Binding-site contacts:
Ligand atom N22 contacts residue ASP156 of chain 1.A at 2.8 Å (salt-bridge).
Ligand atom O1 contacts residue GLY230 of chain 1.A at 2.8 Å (h-bond).
Ligand atom N9 contacts residue MET260 of chain 1.A at 3.4 Å.
Ligand atom O1 contacts residue ASP156 of chain 1.A at 3.5 Å (salt-bridge).
Ligand atom C6 contacts residue ASP156 of chain 1.A at 3.6 Å.
Ligand atom C13 contacts residue VAL282 of chain 1.A at 3.7 Å (hydrophobic).
Ligand atom C1 contacts residue ALA232 of chain 1.A at 3.7 Å (hydrophobic).
Ligand atom C2 contacts residue GLY261 of chain 1.A at 3.7 Å.
Ligand atom N2 contacts residue ALA232 of chain 1.A at 3.7 Å.
Ligand atom N13 contacts residue GLY261 of chain 1.A at 3.6 Å.
Ligand atom C8 contacts residue MET260 of chain 1.A at 3.7 Å (hydrophobic).
Ligand atom C10 contacts residue ASP102 of chain 1.A at 3.7 Å.
Ligand atom C1 contacts residue MET260 of chain 1.A at 3.7 Å (hydrophobic).
Ligand atom C13 contacts residue ARG286 of chain 1.A at 3.7 Å.
Ligand atom C11 contacts residue TYR106 of chain 1.A at 3.6 Å (hydrophobic).
Ligand atom C12 contacts residue TYR106 of chain 1.A at 3.4 Å (hydrophobic).
Ligand atom O1 contacts residue GLN203 of chain 1.A at 2.9 Å (h-bond).
Ligand atom N22 contacts residue ASP102 of chain 1.A at 2.8 Å (salt-bridge).
Ligand atom N7 contacts residue ASP156 of chain 1.A at 2.7 Å (salt-bridge).
Ligand atom N2 contacts residue TYR106 of chain 1.A at 3.7 Å.
Ligand atom C4 contacts residue CYS158 of chain 1.A at 3.6 Å (hydrophobic).
Ligand atom C1 contacts residue GLY261 of chain 1.A at 3.7 Å.
Ligand atom C8 contacts residue ASP102 of chain 1.A at 3.5 Å.
Ligand atom N22 contacts residue SER103 of chain 1.A at 3.6 Å.
Ligand atom C2 contacts residue ALA232 of chain 1.A at 3.7 Å (hydrophobic).
Ligand atom C3 contacts residue LEU231 of chain 1.A at 3.7 Å (hydrophobic).
Ligand atom N9 contacts residue ASP102 of chain 1.A at 2.8 Å (salt-bridge).
Ligand atom O1 contacts residue GLY229 of chain 1.A at 3.3 Å.
Ligand atom O2 contacts residue ARG286 of chain 1.A at 3.1 Å (salt-bridge).
Ligand atom O1 contacts residue CYS158 of chain 1.A at 3.4 Å.
Ligand atom N9 contacts residue TYR106 of chain 1.A at 3.5 Å.
Ligand atom C3 contacts residue TYR106 of chain 1.A at 3.5 Å (hydrophobic).
Ligand atom C7 contacts residue TYR106 of chain 1.A at 3.3 Å (hydrophobic).
Ligand atom N2 contacts residue LEU231 of chain 1.A at 2.8 Å (h-bond).
Ligand atom C10 contacts residue TYR106 of chain 1.A at 3.5 Å (hydrophobic).
Ligand atom C8 contacts residue ASP156 of chain 1.A at 3.5 Å.
Ligand atom N22 contacts residue ILE201 of chain 1.A at 3.6 Å.
Ligand atom N14 contacts residue ALA232 of chain 1.A at 2.9 Å (h-bond).
Ligand atom N2 contacts residue MET260 of chain 1.A at 3.5 Å (h-bond).
Ligand atom C6 contacts residue CYS158 of chain 1.A at 3.6 Å (hydrophobic).

A protein and the small-molecule ligand that binds it are described below.
Small molecule (SMILES): Nc1nc2cc3[nH]c(NCCN4CCOCC4)nc3cc2c(=O)[nH]1

Sequence of chain 1.A:
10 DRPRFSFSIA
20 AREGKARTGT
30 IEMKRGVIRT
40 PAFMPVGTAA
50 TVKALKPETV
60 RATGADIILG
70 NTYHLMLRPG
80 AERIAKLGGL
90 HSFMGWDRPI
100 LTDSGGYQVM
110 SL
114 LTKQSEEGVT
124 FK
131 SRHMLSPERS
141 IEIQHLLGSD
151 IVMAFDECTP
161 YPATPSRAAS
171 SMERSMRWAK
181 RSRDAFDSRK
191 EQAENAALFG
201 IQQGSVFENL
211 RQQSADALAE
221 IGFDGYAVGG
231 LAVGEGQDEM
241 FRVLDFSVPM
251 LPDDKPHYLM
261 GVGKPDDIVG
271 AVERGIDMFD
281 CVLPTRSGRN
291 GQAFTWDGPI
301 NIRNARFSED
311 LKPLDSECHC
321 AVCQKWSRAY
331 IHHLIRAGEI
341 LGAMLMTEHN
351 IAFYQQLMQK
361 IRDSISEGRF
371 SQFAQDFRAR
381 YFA